Binding-site contacts:
Ligand atom C14 contacts residue ASP168 of chain 1.E at 3.8 Å.
Ligand atom O8 contacts residue SER37 of chain 1.E at 2.9 Å (h-bond).
Ligand atom N3 contacts residue ASP166 of chain 1.E at 3.2 Å (salt-bridge).
Ligand atom O5 contacts residue ASP166 of chain 1.E at 3.7 Å.
Ligand atom C5 contacts residue PHE272 of chain 1.E at 3.2 Å (hydrophobic).
Ligand atom C4 contacts residue PHE272 of chain 1.E at 3.9 Å (hydrophobic).
Ligand atom C10 contacts residue ASP166 of chain 1.E at 3.2 Å.
Ligand atom N3 contacts residue PHE167 of chain 1.E at 3.8 Å.
Ligand atom O15 contacts residue CYS236 of chain 1.E at 3.4 Å (h-bond).
Ligand atom O13 contacts residue ASP166 of chain 1.E at 3.3 Å (salt-bridge).
Ligand atom C7 contacts residue GLU270 of chain 1.E at 3.6 Å.
Ligand atom N3 contacts residue GLU270 of chain 1.E at 2.7 Å (salt-bridge).
Ligand atom N2 contacts residue ASP269 of chain 1.E at 2.8 Å (salt-bridge).
Ligand atom C7 contacts residue ASP168 of chain 1.E at 3.8 Å.
Ligand atom C3 contacts residue ASP199 of chain 1.E at 3.4 Å.
Ligand atom O14 contacts residue ASN235 of chain 1.E at 3.1 Å (h-bond).
Ligand atom C12 contacts residue GLU270 of chain 1.E at 3.3 Å.
Ligand atom C12 contacts residue ASP269 of chain 1.E at 3.7 Å.
Ligand atom C12 contacts residue ASP166 of chain 1.E at 3.7 Å.
Ligand atom C15 contacts residue ASP168 of chain 1.E at 3.3 Å.
Ligand atom O8 contacts residue PHE272 of chain 1.E at 3.2 Å (h-bond).
Ligand atom N4 contacts residue ASP168 of chain 1.E at 3.7 Å.
Ligand atom C7 contacts residue ASP166 of chain 1.E at 3.7 Å.
Ligand atom O11 contacts residue ASN235 of chain 1.E at 3.8 Å.
Ligand atom C18 contacts residue GLU239 of chain 1.E at 3.5 Å.
Ligand atom C9 contacts residue ASP166 of chain 1.E at 3.9 Å.
Ligand atom C15 contacts residue ASN235 of chain 1.E at 3.9 Å.
Ligand atom N1 contacts residue PHE272 of chain 1.E at 3.0 Å (h-bond).
Ligand atom C6 contacts residue GLN36 of chain 1.E at 3.8 Å.
Ligand atom N2 contacts residue PHE272 of chain 1.E at 2.9 Å (h-bond).
Ligand atom O13 contacts residue PHE167 of chain 1.E at 3.4 Å (h-bond).
Ligand atom N3 contacts residue ASP168 of chain 1.E at 2.8 Å (salt-bridge).
Ligand atom O7 contacts residue ASP199 of chain 1.E at 2.5 Å (salt-bridge).
Ligand atom O11 contacts residue ASP168 of chain 1.E at 3.8 Å.
Ligand atom O13 contacts residue ASP168 of chain 1.E at 3.2 Å (salt-bridge).
Ligand atom O8 contacts residue ARG220 of chain 1.E at 3.4 Å (salt-bridge).
Ligand atom C11 contacts residue ASP269 of chain 1.E at 3.4 Å.
Ligand atom C6 contacts residue PHE272 of chain 1.E at 3.0 Å (hydrophobic).
Ligand atom C8 contacts residue ASP166 of chain 1.E at 3.7 Å.
Ligand atom O8 contacts residue ASP199 of chain 1.E at 3.9 Å.

This protein binds this small molecule.
Small molecule (SMILES): NC[C@H]1O[C@H](O[C@H]2[C@H](O)[C@@H](O[C@H]3O[C@H](CO)[C@@H](O)[C@H](N)[C@H]3O)[C@H](N)C[C@@H]2N)[C@H](O)[C@@H](O)[C@@H]1O

Sequence of chain 1.E:
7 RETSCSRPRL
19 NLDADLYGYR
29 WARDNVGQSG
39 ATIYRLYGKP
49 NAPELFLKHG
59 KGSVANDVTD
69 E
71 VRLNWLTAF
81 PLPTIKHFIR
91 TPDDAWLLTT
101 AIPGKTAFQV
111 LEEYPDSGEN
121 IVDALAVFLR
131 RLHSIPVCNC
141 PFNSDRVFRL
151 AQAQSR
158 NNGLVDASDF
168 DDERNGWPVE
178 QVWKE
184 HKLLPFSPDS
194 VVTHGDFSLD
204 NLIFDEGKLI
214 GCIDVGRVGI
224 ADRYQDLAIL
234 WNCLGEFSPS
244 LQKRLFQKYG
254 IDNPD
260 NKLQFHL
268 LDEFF